Binding-site contacts:
Ligand atom N2 contacts residue ASN25 of chain 1.A at 2.8 Å (h-bond).
Ligand atom C3 contacts residue ASN25 of chain 1.A at 3.7 Å.
Ligand atom C2 contacts residue ASN25 of chain 1.A at 2.4 Å.
Ligand atom C8 contacts residue LEU50 of chain 1.A at 4.0 Å (hydrophobic).
Ligand atom C7 contacts residue ASN25 of chain 1.A at 3.4 Å.
Ligand atom C1 contacts residue ASN25 of chain 1.A at 1.4 Å.
Ligand atom C4 contacts residue ASN25 of chain 1.A at 4.2 Å.
Ligand atom O7 contacts residue ASN25 of chain 1.A at 3.5 Å (h-bond).
Ligand atom O7 contacts residue GLY21 of chain 1.A at 4.0 Å.
Ligand atom C8 contacts residue PHE24 of chain 1.A at 4.3 Å (hydrophobic).
Ligand atom O5 contacts residue ASN25 of chain 1.A at 2.4 Å (h-bond).
Ligand atom C5 contacts residue ASN25 of chain 1.A at 3.7 Å.
Ligand atom C8 contacts residue ASN25 of chain 1.A at 4.5 Å.

Sequence of chain 1.A:
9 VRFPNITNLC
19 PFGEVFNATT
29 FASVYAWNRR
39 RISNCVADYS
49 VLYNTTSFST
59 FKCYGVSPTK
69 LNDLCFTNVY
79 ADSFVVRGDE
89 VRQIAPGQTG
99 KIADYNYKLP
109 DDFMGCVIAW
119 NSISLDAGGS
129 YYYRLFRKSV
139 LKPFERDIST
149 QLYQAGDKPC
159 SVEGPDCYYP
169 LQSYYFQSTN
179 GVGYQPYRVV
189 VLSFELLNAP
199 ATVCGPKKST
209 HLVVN

This small molecule binds to this protein.
Small molecule (SMILES): CC(=O)N[C@@H]1[C@@H](O)[C@H](O)[C@@H](CO)O[C@H]1O